Binding-site contacts:
Ligand atom C6 contacts residue ASP388 of chain 2.C at 4.0 Å.
Ligand atom O6 contacts residue ILE387 of chain 2.C at 3.8 Å.
Ligand atom C2 contacts residue ALA394 of chain 2.C at 4.1 Å (hydrophobic).
Ligand atom C1 contacts residue ALA394 of chain 2.C at 3.8 Å (hydrophobic).
Ligand atom O6 contacts residue SER386 of chain 2.C at 4.0 Å.
Ligand atom C5 contacts residue ALA394 of chain 2.C at 4.5 Å (hydrophobic).
Ligand atom O3 contacts residue LEU139 of chain 1.C at 3.8 Å.
Ligand atom O5 contacts residue ASN398 of chain 2.C at 2.3 Å (h-bond).
Ligand atom O2 contacts residue GLY397 of chain 2.C at 2.7 Å (h-bond).
Ligand atom O6 contacts residue ALA394 of chain 2.C at 3.5 Å.
Ligand atom C4 contacts residue ALA393 of chain 2.C at 4.2 Å (hydrophobic).
Ligand atom C3 contacts residue GLY397 of chain 2.C at 4.3 Å.
Ligand atom C2 contacts residue ASN398 of chain 2.C at 2.4 Å.
Ligand atom C1 contacts residue ILE387 of chain 2.C at 4.5 Å (hydrophobic).
Ligand atom O2 contacts residue ASN398 of chain 2.C at 2.9 Å (h-bond).
Ligand atom C5 contacts residue ASN398 of chain 2.C at 3.6 Å.
Ligand atom C3 contacts residue ASN398 of chain 2.C at 3.8 Å.
Ligand atom C6 contacts residue ILE387 of chain 2.C at 4.0 Å (hydrophobic).
Ligand atom C6 contacts residue VAL140 of chain 1.C at 3.8 Å (hydrophobic).
Ligand atom O4 contacts residue VAL140 of chain 1.C at 2.5 Å (h-bond).
Ligand atom O3 contacts residue ALA393 of chain 2.C at 3.0 Å (h-bond).
Ligand atom C1 contacts residue ASN398 of chain 2.C at 1.4 Å.
Ligand atom O5 contacts residue ILE387 of chain 2.C at 3.9 Å.
Ligand atom O5 contacts residue ALA394 of chain 2.C at 3.9 Å.
Ligand atom C6 contacts residue SER386 of chain 2.C at 3.6 Å.
Ligand atom C1 contacts residue GLY397 of chain 2.C at 4.2 Å.
Ligand atom C4 contacts residue ASN398 of chain 2.C at 4.2 Å.
Ligand atom C5 contacts residue VAL140 of chain 1.C at 4.2 Å (hydrophobic).
Ligand atom C5 contacts residue GLY397 of chain 2.C at 4.0 Å.
Ligand atom C2 contacts residue GLY397 of chain 2.C at 3.6 Å.
Ligand atom C4 contacts residue ALA394 of chain 2.C at 4.3 Å (hydrophobic).
Ligand atom C6 contacts residue GLY397 of chain 2.C at 4.2 Å.
Ligand atom C6 contacts residue GLY141 of chain 1.C at 4.2 Å.
Ligand atom O2 contacts residue ALA393 of chain 2.C at 3.8 Å.
Ligand atom C4 contacts residue VAL140 of chain 1.C at 3.4 Å (hydrophobic).
Ligand atom O6 contacts residue ASP388 of chain 2.C at 3.0 Å (salt-bridge).
Ligand atom C4 contacts residue GLY397 of chain 2.C at 3.7 Å.
Ligand atom C3 contacts residue ALA393 of chain 2.C at 3.4 Å (hydrophobic).

The small molecule below binds the protein below.
Small molecule (SMILES): C[C@@H]1O[C@@H](O[C@H]2[C@H](O[C@@H]3OC[C@@H](O)[C@H](O)[C@H]3O)[C@@H](CO)OC[C@@H]2O)[C@@H](O[C@H]2O[C@H](CO)[C@H](O)[C@H](O)[C@H]2O)[C@H](O[C@H]2O[C@H](C)[C@@H](O)[C@H](O[C@H]3O[C@H](CO)[C@@H](O)[C@H](O)[C@@H]3O)[C@@H]2O)[C@@H]1O[C@@H]1OC[C@@H](O)[C@H](O)[C@H]1O

Sequence of chain 2.C:
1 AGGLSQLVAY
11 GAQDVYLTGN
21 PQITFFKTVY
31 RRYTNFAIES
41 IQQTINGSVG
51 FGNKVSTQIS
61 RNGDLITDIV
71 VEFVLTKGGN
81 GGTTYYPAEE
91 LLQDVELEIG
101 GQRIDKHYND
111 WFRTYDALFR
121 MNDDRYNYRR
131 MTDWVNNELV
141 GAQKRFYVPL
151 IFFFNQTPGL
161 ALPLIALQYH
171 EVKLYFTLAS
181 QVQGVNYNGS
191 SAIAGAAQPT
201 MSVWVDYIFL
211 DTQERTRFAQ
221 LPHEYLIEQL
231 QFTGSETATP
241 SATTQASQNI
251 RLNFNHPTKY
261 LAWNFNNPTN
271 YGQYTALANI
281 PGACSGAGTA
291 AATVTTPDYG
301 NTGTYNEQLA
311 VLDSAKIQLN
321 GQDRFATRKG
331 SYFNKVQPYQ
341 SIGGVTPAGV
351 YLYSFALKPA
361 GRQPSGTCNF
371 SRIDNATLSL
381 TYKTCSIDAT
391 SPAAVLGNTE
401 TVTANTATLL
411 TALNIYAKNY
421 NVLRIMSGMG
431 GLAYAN

Sequence of chain 1.C:
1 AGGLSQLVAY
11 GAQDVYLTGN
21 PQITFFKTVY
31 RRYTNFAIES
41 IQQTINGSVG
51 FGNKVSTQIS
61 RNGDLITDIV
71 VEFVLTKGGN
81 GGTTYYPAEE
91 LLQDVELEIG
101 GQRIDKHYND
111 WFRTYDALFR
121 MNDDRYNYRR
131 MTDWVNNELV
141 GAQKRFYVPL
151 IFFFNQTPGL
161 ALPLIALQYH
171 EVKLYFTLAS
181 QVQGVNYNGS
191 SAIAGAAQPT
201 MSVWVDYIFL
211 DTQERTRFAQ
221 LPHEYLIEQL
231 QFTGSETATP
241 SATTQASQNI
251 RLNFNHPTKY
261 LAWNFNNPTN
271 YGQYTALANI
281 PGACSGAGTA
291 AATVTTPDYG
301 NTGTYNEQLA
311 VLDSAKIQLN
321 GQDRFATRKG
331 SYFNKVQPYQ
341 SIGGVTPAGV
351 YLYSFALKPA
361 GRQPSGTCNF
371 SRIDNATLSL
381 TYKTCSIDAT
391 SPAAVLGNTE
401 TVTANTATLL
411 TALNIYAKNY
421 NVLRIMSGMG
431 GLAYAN